This small molecule binds to this protein.
Small molecule (SMILES): Nc1ncnc2c1ncn2[C@@H]1O[C@H]([C@@H]2O[C@@H]3[C@H](O[P](=O)(O)O2)[C@@H](CO[P](=O)(O)O[C@H]2[C@@H](O)[C@H](n4cnc5c(N)ncnc54)O[C@@H]2COP(=O)=O)O[C@H]3n2ccc(=O)[nH]c2=O)[C@@H](O[P](=O)(O)OC[C@H]2O[C@@H](n3ccc(=O)[nH]c3=O)[C@H](O)[C@@H]2O)[C@H]1O

Binding-site contacts:
Ligand atom C4' contacts residue GLU140 of chain 1.F at 3.4 Å.
Ligand atom O3' contacts residue GLU140 of chain 1.F at 4.4 Å.
Ligand atom C5' contacts residue ARG90 of chain 1.F at 4.3 Å.
Ligand atom N1 contacts residue TRP47 of chain 1.F at 3.7 Å.
Ligand atom C5 contacts residue TRP47 of chain 1.F at 3.8 Å (hydrophobic).
Ligand atom O4' contacts residue GLU140 of chain 1.F at 3.0 Å (salt-bridge).
Ligand atom N9 contacts residue GLU140 of chain 1.F at 4.1 Å.
Ligand atom C1' contacts residue GLU140 of chain 1.F at 2.7 Å.
Ligand atom O4' contacts residue LYS143 of chain 1.F at 4.2 Å.
Ligand atom N3 contacts residue TRP47 of chain 1.F at 3.4 Å.
Ligand atom N9 contacts residue TRP47 of chain 1.F at 3.3 Å.
Ligand atom N9 contacts residue LYS143 of chain 1.F at 3.2 Å (salt-bridge).
Ligand atom N7 contacts residue LYS143 of chain 1.F at 3.8 Å.
Ligand atom C8 contacts residue TRP47 of chain 1.F at 3.6 Å (hydrophobic).
Ligand atom C1' contacts residue TRP47 of chain 1.F at 3.7 Å (hydrophobic).
Ligand atom C3' contacts residue GLU140 of chain 1.F at 3.8 Å.
Ligand atom C4 contacts residue TRP47 of chain 1.F at 3.3 Å (hydrophobic).
Ligand atom C8 contacts residue LYS143 of chain 1.F at 2.7 Å.
Ligand atom C1' contacts residue LYS143 of chain 1.F at 3.2 Å.
Ligand atom C2 contacts residue TRP47 of chain 1.F at 3.4 Å (hydrophobic).
Ligand atom N7 contacts residue TRP47 of chain 1.F at 3.6 Å.
Ligand atom O2' contacts residue LYS143 of chain 1.F at 3.8 Å.
Ligand atom O4' contacts residue LYS143 of chain 1.F at 4.4 Å.
Ligand atom O4' contacts residue TRP47 of chain 1.F at 3.4 Å.
Ligand atom C2' contacts residue LYS143 of chain 1.F at 3.7 Å.
Ligand atom O2' contacts residue GLU140 of chain 1.F at 2.3 Å (salt-bridge).
Ligand atom C2' contacts residue GLU140 of chain 1.F at 3.0 Å.
Ligand atom C6 contacts residue TRP47 of chain 1.F at 3.7 Å (hydrophobic).
Ligand atom N6 contacts residue TRP47 of chain 1.F at 4.2 Å.

Sequence of chain 1.F:
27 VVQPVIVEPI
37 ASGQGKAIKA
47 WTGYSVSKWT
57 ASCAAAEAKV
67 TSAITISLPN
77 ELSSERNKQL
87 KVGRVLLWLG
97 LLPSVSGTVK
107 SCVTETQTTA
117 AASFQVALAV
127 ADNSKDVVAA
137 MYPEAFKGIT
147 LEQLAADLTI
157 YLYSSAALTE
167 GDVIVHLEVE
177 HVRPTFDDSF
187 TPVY